Binding-site contacts:
Ligand atom C4' contacts residue GLU217 of chain 2.B at 3.7 Å.
Ligand atom N3 contacts residue PHE116 of chain 2.B at 3.5 Å.
Ligand atom C2' contacts residue ILE50 of chain 2.B at 3.9 Å (hydrophobic).
Ligand atom O2 contacts residue GLN117 of chain 2.B at 3.7 Å.
Ligand atom C3' contacts residue GLU217 of chain 2.B at 3.3 Å.
Ligand atom C5 contacts residue GLU73 of chain 2.B at 3.7 Å.
Ligand atom F2 contacts residue ILE50 of chain 2.B at 3.1 Å.
Ligand atom C5 contacts residue ASP153 of chain 2.B at 3.8 Å.
Ligand atom C2 contacts residue GLN117 of chain 2.B at 3.8 Å.
Ligand atom C6 contacts residue GLU73 of chain 2.B at 3.6 Å.
Ligand atom C2' contacts residue TYR106 of chain 2.B at 3.8 Å (hydrophobic).
Ligand atom F2 contacts residue PHE157 of chain 2.B at 3.7 Å.
Ligand atom N3 contacts residue GLN117 of chain 2.B at 3.0 Å (h-bond).
Ligand atom F2 contacts residue TYR106 of chain 2.B at 2.9 Å.
Ligand atom F1 contacts residue ARG148 of chain 2.B at 2.9 Å.
Ligand atom C2 contacts residue PHE157 of chain 2.B at 3.5 Å (hydrophobic).
Ligand atom F1 contacts residue ILE50 of chain 2.B at 3.7 Å.
Ligand atom C6 contacts residue ARG148 of chain 2.B at 3.6 Å.
Ligand atom C5' contacts residue ARG214 of chain 2.B at 3.8 Å.
Ligand atom C4 contacts residue PHE157 of chain 2.B at 3.6 Å (hydrophobic).
Ligand atom O5' contacts residue ARG148 of chain 2.B at 3.1 Å (salt-bridge).
Ligand atom O2 contacts residue MET105 of chain 2.B at 3.4 Å.
Ligand atom C5' contacts residue GLU73 of chain 2.B at 3.4 Å.
Ligand atom C6 contacts residue TRP78 of chain 2.B at 3.9 Å (hydrophobic).
Ligand atom N4 contacts residue PHE157 of chain 2.B at 3.6 Å.
Ligand atom O4' contacts residue LEU102 of chain 2.B at 3.6 Å.
Ligand atom C3' contacts residue TYR106 of chain 2.B at 3.8 Å (hydrophobic).
Ligand atom C4 contacts residue GLN117 of chain 2.B at 3.8 Å.
Ligand atom N3 contacts residue PHE157 of chain 2.B at 3.4 Å.
Ligand atom C4 contacts residue ASP153 of chain 2.B at 3.7 Å.
Ligand atom O2 contacts residue PHE157 of chain 2.B at 3.7 Å.
Ligand atom F1 contacts residue PHE157 of chain 2.B at 3.6 Å.
Ligand atom O5' contacts residue GLU73 of chain 2.B at 2.6 Å (salt-bridge).
Ligand atom N4 contacts residue GLN117 of chain 2.B at 3.0 Å (h-bond).
Ligand atom N4 contacts residue ASP153 of chain 2.B at 2.8 Å (salt-bridge).
Ligand atom O4' contacts residue TRP78 of chain 2.B at 3.5 Å.
Ligand atom O3' contacts residue TYR106 of chain 2.B at 2.8 Å (h-bond).
Ligand atom O2 contacts residue PHE116 of chain 2.B at 3.5 Å.
Ligand atom C2 contacts residue PHE116 of chain 2.B at 3.5 Å (hydrophobic).
Ligand atom O3' contacts residue GLU217 of chain 2.B at 2.6 Å (salt-bridge).

Sequence of chain 2.B:
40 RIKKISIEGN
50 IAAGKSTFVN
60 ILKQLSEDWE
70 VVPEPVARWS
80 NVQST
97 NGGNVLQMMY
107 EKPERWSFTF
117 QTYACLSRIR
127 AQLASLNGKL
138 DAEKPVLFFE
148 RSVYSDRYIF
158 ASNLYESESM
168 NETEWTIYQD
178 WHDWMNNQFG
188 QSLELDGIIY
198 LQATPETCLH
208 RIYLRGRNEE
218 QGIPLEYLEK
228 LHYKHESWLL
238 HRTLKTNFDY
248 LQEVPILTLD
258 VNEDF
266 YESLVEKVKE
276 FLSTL

A small-molecule ligand and the protein it binds are described below.
Small molecule (SMILES): Nc1ccn([C@@H]2O[C@H](CO)[C@@H](O)C2(F)F)c(=O)n1